Sequence of chain 1.D:
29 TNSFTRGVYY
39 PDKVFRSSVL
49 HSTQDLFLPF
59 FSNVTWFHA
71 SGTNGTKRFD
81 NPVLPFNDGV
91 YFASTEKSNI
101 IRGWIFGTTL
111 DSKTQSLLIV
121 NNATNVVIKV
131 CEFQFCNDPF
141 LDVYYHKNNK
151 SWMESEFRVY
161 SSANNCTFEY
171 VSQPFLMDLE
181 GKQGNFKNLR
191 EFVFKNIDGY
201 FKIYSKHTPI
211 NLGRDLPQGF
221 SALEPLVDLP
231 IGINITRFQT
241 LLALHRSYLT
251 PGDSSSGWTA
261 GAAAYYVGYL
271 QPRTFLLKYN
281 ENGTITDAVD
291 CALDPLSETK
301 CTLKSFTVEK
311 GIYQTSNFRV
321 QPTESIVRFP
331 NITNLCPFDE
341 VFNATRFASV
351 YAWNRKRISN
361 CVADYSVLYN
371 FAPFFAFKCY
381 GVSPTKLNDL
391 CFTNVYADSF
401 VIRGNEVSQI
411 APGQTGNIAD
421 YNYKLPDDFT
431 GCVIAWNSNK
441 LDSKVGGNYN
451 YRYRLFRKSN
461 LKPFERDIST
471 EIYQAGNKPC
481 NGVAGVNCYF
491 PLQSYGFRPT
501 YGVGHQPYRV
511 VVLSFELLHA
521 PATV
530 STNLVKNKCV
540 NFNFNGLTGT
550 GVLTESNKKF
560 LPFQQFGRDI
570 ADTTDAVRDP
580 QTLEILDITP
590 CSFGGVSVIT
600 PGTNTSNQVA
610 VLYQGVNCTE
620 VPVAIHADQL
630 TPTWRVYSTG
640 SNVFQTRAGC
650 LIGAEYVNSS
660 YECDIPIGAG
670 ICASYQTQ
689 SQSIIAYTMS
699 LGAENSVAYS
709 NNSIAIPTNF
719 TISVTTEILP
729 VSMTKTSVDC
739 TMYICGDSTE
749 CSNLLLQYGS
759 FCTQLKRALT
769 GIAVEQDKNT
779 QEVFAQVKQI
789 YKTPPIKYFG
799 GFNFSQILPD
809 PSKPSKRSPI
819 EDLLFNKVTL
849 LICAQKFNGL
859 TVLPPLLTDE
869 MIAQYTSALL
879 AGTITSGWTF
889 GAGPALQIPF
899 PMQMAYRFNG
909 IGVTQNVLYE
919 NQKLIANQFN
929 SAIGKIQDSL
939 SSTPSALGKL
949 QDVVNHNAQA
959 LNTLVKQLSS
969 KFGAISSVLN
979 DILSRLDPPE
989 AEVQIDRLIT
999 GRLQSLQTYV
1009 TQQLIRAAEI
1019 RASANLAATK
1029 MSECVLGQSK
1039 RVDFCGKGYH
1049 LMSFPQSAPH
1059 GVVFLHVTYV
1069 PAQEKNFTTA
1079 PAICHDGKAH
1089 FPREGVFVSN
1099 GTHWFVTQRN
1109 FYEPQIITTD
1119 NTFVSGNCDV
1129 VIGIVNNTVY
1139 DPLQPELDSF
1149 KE

A protein and the small-molecule ligand that binds it are described below.
Small molecule (SMILES): CC(=O)N[C@@H]1[C@@H](O)[C@H](O)[C@@H](CO)O[C@H]1O

Sequence of chain 1.E:
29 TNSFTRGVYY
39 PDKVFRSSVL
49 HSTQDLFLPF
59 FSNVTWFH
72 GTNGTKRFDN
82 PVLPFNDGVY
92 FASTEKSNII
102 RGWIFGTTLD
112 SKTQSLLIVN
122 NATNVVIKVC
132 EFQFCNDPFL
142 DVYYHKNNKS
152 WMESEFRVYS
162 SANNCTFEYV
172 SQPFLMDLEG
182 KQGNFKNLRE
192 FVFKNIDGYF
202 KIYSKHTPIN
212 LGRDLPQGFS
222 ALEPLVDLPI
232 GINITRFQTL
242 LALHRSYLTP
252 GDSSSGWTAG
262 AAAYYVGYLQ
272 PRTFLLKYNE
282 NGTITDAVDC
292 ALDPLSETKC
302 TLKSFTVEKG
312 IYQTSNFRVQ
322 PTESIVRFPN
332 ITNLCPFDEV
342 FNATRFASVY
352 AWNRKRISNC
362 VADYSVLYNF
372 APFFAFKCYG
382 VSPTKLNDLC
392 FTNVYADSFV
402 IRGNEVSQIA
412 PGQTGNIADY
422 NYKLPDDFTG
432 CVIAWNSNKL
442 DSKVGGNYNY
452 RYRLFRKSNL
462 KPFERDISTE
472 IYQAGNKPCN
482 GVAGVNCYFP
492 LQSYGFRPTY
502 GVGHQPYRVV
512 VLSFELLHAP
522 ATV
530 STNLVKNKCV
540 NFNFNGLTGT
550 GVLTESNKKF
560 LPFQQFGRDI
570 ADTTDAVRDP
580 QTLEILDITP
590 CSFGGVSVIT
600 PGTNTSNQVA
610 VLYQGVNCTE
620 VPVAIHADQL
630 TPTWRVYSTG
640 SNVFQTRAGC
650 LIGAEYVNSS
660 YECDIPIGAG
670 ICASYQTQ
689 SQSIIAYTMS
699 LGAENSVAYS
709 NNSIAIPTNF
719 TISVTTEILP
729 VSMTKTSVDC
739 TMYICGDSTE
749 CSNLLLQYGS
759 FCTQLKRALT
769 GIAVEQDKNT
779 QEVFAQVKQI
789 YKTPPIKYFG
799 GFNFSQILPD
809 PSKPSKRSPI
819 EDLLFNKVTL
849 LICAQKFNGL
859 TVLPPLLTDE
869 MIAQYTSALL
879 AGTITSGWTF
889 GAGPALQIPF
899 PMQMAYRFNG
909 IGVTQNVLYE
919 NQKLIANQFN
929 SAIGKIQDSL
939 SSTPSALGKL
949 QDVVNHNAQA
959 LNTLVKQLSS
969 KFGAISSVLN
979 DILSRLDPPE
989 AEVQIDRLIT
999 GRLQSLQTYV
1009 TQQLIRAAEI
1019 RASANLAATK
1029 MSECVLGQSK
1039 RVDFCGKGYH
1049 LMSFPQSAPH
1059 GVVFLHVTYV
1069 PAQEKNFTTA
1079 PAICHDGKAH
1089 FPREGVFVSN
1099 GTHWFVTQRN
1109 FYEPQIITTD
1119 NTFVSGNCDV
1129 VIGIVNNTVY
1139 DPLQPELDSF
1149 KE

Binding-site contacts:
Ligand atom O5 contacts residue ASN709 of chain 1.E at 2.4 Å (h-bond).
Ligand atom C6 contacts residue ILE794 of chain 1.D at 3.6 Å (hydrophobic).
Ligand atom C7 contacts residue ASN709 of chain 1.E at 3.2 Å.
Ligand atom C7 contacts residue TYR796 of chain 1.D at 3.9 Å (hydrophobic).
Ligand atom O6 contacts residue ASN709 of chain 1.E at 4.0 Å.
Ligand atom C2 contacts residue ASN709 of chain 1.E at 2.4 Å.
Ligand atom C5 contacts residue ILE794 of chain 1.D at 4.3 Å (hydrophobic).
Ligand atom C3 contacts residue TYR796 of chain 1.D at 3.8 Å (hydrophobic).
Ligand atom C8 contacts residue TYR796 of chain 1.D at 3.6 Å (hydrophobic).
Ligand atom O3 contacts residue TYR796 of chain 1.D at 3.4 Å.
Ligand atom C3 contacts residue ASN709 of chain 1.E at 3.8 Å.
Ligand atom C2 contacts residue TYR796 of chain 1.D at 3.6 Å (hydrophobic).
Ligand atom O4 contacts residue TYR796 of chain 1.D at 4.4 Å.
Ligand atom O4 contacts residue ILE794 of chain 1.D at 3.3 Å.
Ligand atom C4 contacts residue ASN709 of chain 1.E at 4.1 Å.
Ligand atom O6 contacts residue ILE794 of chain 1.D at 3.5 Å.
Ligand atom C4 contacts residue ILE794 of chain 1.D at 3.9 Å (hydrophobic).
Ligand atom C5 contacts residue ASN709 of chain 1.E at 3.6 Å.
Ligand atom C1 contacts residue ASN709 of chain 1.E at 1.4 Å.
Ligand atom O7 contacts residue ASN709 of chain 1.E at 2.8 Å (h-bond).
Ligand atom N2 contacts residue TYR796 of chain 1.D at 4.2 Å.
Ligand atom C4 contacts residue TYR796 of chain 1.D at 4.0 Å (hydrophobic).
Ligand atom N2 contacts residue ASN709 of chain 1.E at 3.0 Å (h-bond).